Binding-site contacts:
Ligand atom O5 contacts residue ASN166 of chain 1.A at 2.4 Å (h-bond).
Ligand atom C1 contacts residue TRP237 of chain 1.A at 3.9 Å (hydrophobic).
Ligand atom C3 contacts residue ASN166 of chain 1.A at 3.8 Å.
Ligand atom O7 contacts residue ASN166 of chain 1.A at 4.2 Å.
Ligand atom C5 contacts residue ASN166 of chain 1.A at 3.7 Å.
Ligand atom C8 contacts residue THR239 of chain 1.A at 4.0 Å.
Ligand atom C6 contacts residue THR168 of chain 1.A at 4.2 Å.
Ligand atom O5 contacts residue TRP237 of chain 1.A at 4.3 Å.
Ligand atom C7 contacts residue ASN166 of chain 1.A at 3.6 Å.
Ligand atom C5 contacts residue TRP237 of chain 1.A at 3.8 Å (hydrophobic).
Ligand atom O6 contacts residue TRP237 of chain 1.A at 3.9 Å.
Ligand atom O5 contacts residue THR168 of chain 1.A at 3.7 Å.
Ligand atom C6 contacts residue TRP237 of chain 1.A at 3.6 Å (hydrophobic).
Ligand atom C1 contacts residue ASN166 of chain 1.A at 1.4 Å.
Ligand atom N2 contacts residue TRP237 of chain 1.A at 4.3 Å.
Ligand atom O6 contacts residue THR168 of chain 1.A at 4.4 Å.
Ligand atom N2 contacts residue ASN166 of chain 1.A at 2.8 Å (h-bond).
Ligand atom O4 contacts residue TRP237 of chain 1.A at 3.6 Å.
Ligand atom C5 contacts residue THR168 of chain 1.A at 4.5 Å.
Ligand atom C2 contacts residue ASN166 of chain 1.A at 2.4 Å.
Ligand atom C4 contacts residue ASN166 of chain 1.A at 4.1 Å.
Ligand atom N2 contacts residue THR239 of chain 1.A at 4.4 Å.
Ligand atom C4 contacts residue TRP237 of chain 1.A at 4.0 Å (hydrophobic).

Sequence of chain 1.A:
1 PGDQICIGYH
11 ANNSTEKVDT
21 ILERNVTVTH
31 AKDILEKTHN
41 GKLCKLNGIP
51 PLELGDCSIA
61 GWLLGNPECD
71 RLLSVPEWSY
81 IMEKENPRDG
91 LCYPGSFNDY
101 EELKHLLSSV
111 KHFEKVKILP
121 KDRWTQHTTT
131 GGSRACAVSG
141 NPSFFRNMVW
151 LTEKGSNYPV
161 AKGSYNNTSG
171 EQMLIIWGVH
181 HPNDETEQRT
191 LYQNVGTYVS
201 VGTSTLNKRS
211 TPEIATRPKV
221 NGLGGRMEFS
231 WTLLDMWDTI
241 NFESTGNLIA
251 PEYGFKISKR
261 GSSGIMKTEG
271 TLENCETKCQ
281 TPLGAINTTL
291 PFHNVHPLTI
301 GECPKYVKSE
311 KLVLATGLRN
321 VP

The small molecule below binds the protein below.
Small molecule (SMILES): CC(=O)N[C@H]1[C@H](O[C@H]2[C@H](O)[C@@H](NC(C)=O)CO[C@@H]2CO)O[C@H](CO)[C@@H](O)[C@@H]1O